A protein and the small-molecule ligand that binds it are described below.
Small molecule (SMILES): O=c1ccn([C@@H]2O[C@H](CO[P](=O)(O)O[C@H]3[C@@H](O)[C@H](n4ccc(=O)[nH]c4=O)O[C@@H]3CO[P](=O)(O)O[C@H]3[C@@H](O)[C@H](n4ccc(=O)[nH]c4=O)O[C@@H]3CO[P](=O)(O)O[C@H]3[C@@H](O)[C@H](n4ccc(=O)[nH]c4=O)O[C@@H]3CO)[C@@H](O)[C@H]2O)c(=O)[nH]1

Binding-site contacts:
Ligand atom C1' contacts residue LYS49 of chain 5.F at 3.8 Å.
Ligand atom C2' contacts residue ARG57 of chain 5.F at 4.4 Å.
Ligand atom N3 contacts residue ARG65 of chain 5.F at 3.3 Å (salt-bridge).
Ligand atom C5 contacts residue ARG57 of chain 5.F at 3.6 Å.
Ligand atom C4 contacts residue ARG57 of chain 5.F at 3.6 Å.
Ligand atom C2 contacts residue ARG65 of chain 5.F at 4.4 Å.
Ligand atom C6 contacts residue ARG57 of chain 5.F at 2.9 Å.
Ligand atom O2 contacts residue ARG57 of chain 5.F at 3.0 Å.
Ligand atom O2 contacts residue ARG65 of chain 5.F at 4.0 Å.
Ligand atom C2 contacts residue LYS49 of chain 5.F at 3.9 Å.
Ligand atom C2 contacts residue ARG57 of chain 5.F at 3.4 Å.
Ligand atom N3 contacts residue ARG57 of chain 5.F at 3.1 Å.
Ligand atom O4 contacts residue ARG57 of chain 5.F at 3.2 Å (salt-bridge).
Ligand atom C1' contacts residue ARG57 of chain 5.F at 2.9 Å.
Ligand atom O4 contacts residue ARG65 of chain 5.F at 3.3 Å (salt-bridge).
Ligand atom N1 contacts residue LYS49 of chain 5.F at 4.3 Å.
Ligand atom O2 contacts residue LYS49 of chain 5.F at 3.0 Å (salt-bridge).
Ligand atom C2' contacts residue LYS49 of chain 5.F at 4.0 Å.
Ligand atom O2' contacts residue LYS49 of chain 5.F at 3.4 Å.
Ligand atom O4' contacts residue ARG57 of chain 5.F at 3.0 Å (salt-bridge).
Ligand atom N1 contacts residue ARG57 of chain 5.F at 2.7 Å (salt-bridge).
Ligand atom C4 contacts residue ARG65 of chain 5.F at 3.7 Å.

Sequence of chain 5.F:
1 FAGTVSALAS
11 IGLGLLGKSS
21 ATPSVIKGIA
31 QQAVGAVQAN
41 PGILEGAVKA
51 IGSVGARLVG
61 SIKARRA